A small-molecule ligand and the protein it binds are described below.
Small molecule (SMILES): O=C(O)[C@@H]1O[C@H](O[C@H]2[C@@H](OS(=O)(=O)O)O[C@@H](O)[C@H](NS(=O)(=O)O)[C@H]2O)[C@@H](OS(=O)(=O)O)[C@H](O)[C@@H]1O

Sequence of chain 40.B:
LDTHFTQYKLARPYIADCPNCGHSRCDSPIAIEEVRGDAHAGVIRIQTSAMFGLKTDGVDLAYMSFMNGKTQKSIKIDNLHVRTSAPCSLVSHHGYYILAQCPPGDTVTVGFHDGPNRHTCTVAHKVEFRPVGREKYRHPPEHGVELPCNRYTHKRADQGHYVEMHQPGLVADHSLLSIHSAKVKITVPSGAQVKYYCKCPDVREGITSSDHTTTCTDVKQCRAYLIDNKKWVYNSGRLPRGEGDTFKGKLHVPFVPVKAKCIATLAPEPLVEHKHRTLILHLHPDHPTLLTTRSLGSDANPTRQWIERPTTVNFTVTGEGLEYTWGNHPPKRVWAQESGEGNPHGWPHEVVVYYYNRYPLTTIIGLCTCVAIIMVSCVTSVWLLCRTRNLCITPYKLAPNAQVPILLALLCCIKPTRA

Binding-site contacts:
Ligand atom C3 contacts residue ALA158 of chain 40.B at 4.0 Å (hydrophobic).
Ligand atom O6A contacts residue HIS155 of chain 40.B at 3.8 Å.
Ligand atom SAG contacts residue ARG157 of chain 40.B at 3.6 Å (salt-bridge).
Ligand atom OAH contacts residue LEU2 of chain 40.B at 2.8 Å (h-bond).
Ligand atom O6A contacts residue HIS94 of chain 40.B at 3.2 Å (h-bond).
Ligand atom O5 contacts residue LYS156 of chain 40.B at 3.4 Å.
Ligand atom O6A contacts residue LEU62 of chain 40.B at 3.4 Å.
Ligand atom OAF contacts residue ARG157 of chain 40.B at 2.8 Å (salt-bridge).
Ligand atom O4 contacts residue SER93 of chain 40.B at 3.0 Å (h-bond).
Ligand atom O6B contacts residue LYS156 of chain 40.B at 3.3 Å.
Ligand atom C3 contacts residue LYS156 of chain 40.B at 4.0 Å.
Ligand atom OAH contacts residue THR4 of chain 40.B at 3.7 Å.
Ligand atom OAF contacts residue ALA158 of chain 40.B at 3.3 Å.
Ligand atom O4 contacts residue LYS156 of chain 40.B at 3.5 Å.
Ligand atom OAH contacts residue ASP3 of chain 40.B at 4.0 Å.
Ligand atom C3 contacts residue ARG157 of chain 40.B at 3.7 Å.
Ligand atom C4 contacts residue LYS156 of chain 40.B at 4.0 Å.
Ligand atom O3 contacts residue ALA158 of chain 40.B at 3.0 Å (h-bond).
Ligand atom C6 contacts residue LEU62 of chain 40.B at 3.5 Å (hydrophobic).
Ligand atom O5 contacts residue HIS155 of chain 40.B at 3.6 Å.
Ligand atom C5 contacts residue LEU62 of chain 40.B at 3.8 Å (hydrophobic).
Ligand atom O5 contacts residue ARG157 of chain 40.B at 3.8 Å.
Ligand atom O6B contacts residue HIS155 of chain 40.B at 3.3 Å (h-bond).
Ligand atom C6 contacts residue SER93 of chain 40.B at 4.0 Å.
Ligand atom O5B contacts residue LYS156 of chain 40.B at 3.3 Å.
Ligand atom OAF contacts residue THR4 of chain 40.B at 2.9 Å (h-bond).
Ligand atom C2 contacts residue ALA158 of chain 40.B at 3.7 Å (hydrophobic).
Ligand atom OBI contacts residue LYS156 of chain 40.B at 4.0 Å.
Ligand atom OAH contacts residue ARG157 of chain 40.B at 3.1 Å (salt-bridge).
Ligand atom O4 contacts residue HIS155 of chain 40.B at 3.5 Å (h-bond).
Ligand atom O6B contacts residue LEU62 of chain 40.B at 4.0 Å.
Ligand atom O6B contacts residue ARG157 of chain 40.B at 3.3 Å (salt-bridge).
Ligand atom O6B contacts residue HIS94 of chain 40.B at 4.0 Å.
Ligand atom SAG contacts residue THR4 of chain 40.B at 3.9 Å.
Ligand atom O3 contacts residue ARG157 of chain 40.B at 3.3 Å (salt-bridge).
Ligand atom C6 contacts residue HIS94 of chain 40.B at 3.9 Å.
Ligand atom C5 contacts residue HIS155 of chain 40.B at 4.0 Å.
Ligand atom O6A contacts residue SER93 of chain 40.B at 3.2 Å.
Ligand atom O3 contacts residue LYS156 of chain 40.B at 3.0 Å.
Ligand atom C6 contacts residue HIS155 of chain 40.B at 3.4 Å.